Binding-site contacts:
Ligand atom PB contacts residue LYS53 of chain 1.C at 3.2 Å.
Ligand atom O2B contacts residue SER54 of chain 1.C at 3.1 Å (h-bond).
Ligand atom PA contacts residue THR55 of chain 1.C at 3.3 Å.
Ligand atom N2 contacts residue LEU296 of chain 1.C at 3.3 Å.
Ligand atom O3A contacts residue GLU50 of chain 1.C at 3.3 Å.
Ligand atom PB contacts residue GLY52 of chain 1.C at 3.2 Å.
Ligand atom O5' contacts residue GLY52 of chain 1.C at 3.2 Å.
Ligand atom O1A contacts residue SER54 of chain 1.C at 3.1 Å (h-bond).
Ligand atom O1B contacts residue SER51 of chain 1.C at 2.6 Å (h-bond).
Ligand atom O2G contacts residue THR204 of chain 1.C at 2.9 Å (h-bond).
Ligand atom O3' contacts residue ARG199 of chain 1.C at 3.1 Å (salt-bridge).
Ligand atom O1B contacts residue LYS53 of chain 1.C at 3.0 Å (salt-bridge).
Ligand atom O3G contacts residue ALA48 of chain 1.C at 2.7 Å (h-bond).
Ligand atom O4' contacts residue ASP173 of chain 1.C at 3.2 Å (salt-bridge).
Ligand atom O3' contacts residue ARG201 of chain 1.C at 3.0 Å.
Ligand atom N2 contacts residue ASP295 of chain 1.C at 3.2 Å (salt-bridge).
Ligand atom O1A contacts residue THR55 of chain 1.C at 2.6 Å (h-bond).
Ligand atom C5 contacts residue LYS293 of chain 1.C at 3.4 Å.
Ligand atom O1A contacts residue GLY52 of chain 1.C at 3.1 Å.
Ligand atom N1 contacts residue ASP295 of chain 1.C at 2.8 Å (salt-bridge).
Ligand atom O5' contacts residue THR55 of chain 1.C at 3.0 Å (h-bond).
Ligand atom O6 contacts residue ALA366 of chain 1.C at 3.0 Å (h-bond).
Ligand atom O3A contacts residue GLY52 of chain 1.C at 3.1 Å (h-bond).
Ligand atom O2' contacts residue ARG199 of chain 1.C at 3.0 Å.
Ligand atom O3G contacts residue LYS53 of chain 1.C at 2.5 Å (salt-bridge).
Ligand atom O6 contacts residue LYS293 of chain 1.C at 3.1 Å.
Ligand atom O2B contacts residue MG1 of chain 1.G at 2.4 Å.
Ligand atom O3B contacts residue GLU50 of chain 1.C at 2.9 Å (salt-bridge).
Ligand atom C6 contacts residue LYS293 of chain 1.C at 3.3 Å.
Ligand atom O1B contacts residue GLU50 of chain 1.C at 3.3 Å.
Ligand atom N7 contacts residue ALA366 of chain 1.C at 3.1 Å.
Ligand atom O3G contacts residue GLU50 of chain 1.C at 3.4 Å (salt-bridge).
Ligand atom O2G contacts residue MG1 of chain 1.G at 2.5 Å.
Ligand atom N7 contacts residue ASN292 of chain 1.C at 3.2 Å (h-bond).
Ligand atom O6 contacts residue ASN292 of chain 1.C at 3.2 Å (h-bond).
Ligand atom C2 contacts residue ASP295 of chain 1.C at 3.4 Å.
Ligand atom O2B contacts residue LYS53 of chain 1.C at 2.9 Å (salt-bridge).
Ligand atom O1A contacts residue LYS53 of chain 1.C at 3.1 Å (salt-bridge).
Ligand atom O1B contacts residue GLY52 of chain 1.C at 2.4 Å (h-bond).
Ligand atom O6 contacts residue CYS365 of chain 1.C at 3.3 Å.

Sequence of chain 1.C:
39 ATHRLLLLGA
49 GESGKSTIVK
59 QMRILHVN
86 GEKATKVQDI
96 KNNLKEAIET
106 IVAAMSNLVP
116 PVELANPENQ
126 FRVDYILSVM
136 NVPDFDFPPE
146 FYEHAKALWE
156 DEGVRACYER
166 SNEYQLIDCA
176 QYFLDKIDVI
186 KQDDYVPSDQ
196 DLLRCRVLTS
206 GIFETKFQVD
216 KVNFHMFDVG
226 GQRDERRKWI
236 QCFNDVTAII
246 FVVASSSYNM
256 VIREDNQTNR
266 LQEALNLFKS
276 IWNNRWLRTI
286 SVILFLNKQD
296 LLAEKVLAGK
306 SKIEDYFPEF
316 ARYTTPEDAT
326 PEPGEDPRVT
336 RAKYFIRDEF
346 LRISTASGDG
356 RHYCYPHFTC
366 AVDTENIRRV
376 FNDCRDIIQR

This small molecule binds to this protein.
Small molecule (SMILES): Nc1nc2c(ncn2[C@@H]2O[C@H](CO[P](=O)(O)O[P](=O)(O)OP(O)(O)=S)[C@@H](O)[C@H]2O)c(=O)[nH]1